Sequence of chain 2.A:
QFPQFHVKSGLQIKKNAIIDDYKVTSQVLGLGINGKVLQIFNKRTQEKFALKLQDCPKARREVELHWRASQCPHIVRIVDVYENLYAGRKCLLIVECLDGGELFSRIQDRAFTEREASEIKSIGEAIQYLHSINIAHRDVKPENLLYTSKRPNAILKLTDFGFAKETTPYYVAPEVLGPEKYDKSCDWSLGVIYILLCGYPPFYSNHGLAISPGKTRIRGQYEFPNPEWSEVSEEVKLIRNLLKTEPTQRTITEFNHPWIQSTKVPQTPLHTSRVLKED

The small molecule below binds the protein below.
Small molecule (SMILES): CN[C@@H]1C[C@H]2O[C@@](C)([C@@H]1OC)n1c3ccccc3c3c4c(c5c6ccccc6n2c5c31)C(=O)NC4

Binding-site contacts:
Ligand atom C17 contacts residue VAL78 of chain 2.A at 3.7 Å (hydrophobic).
Ligand atom C16 contacts residue VAL78 of chain 2.A at 3.8 Å (hydrophobic).
Ligand atom C1 contacts residue LEU70 of chain 2.A at 3.7 Å (hydrophobic).
Ligand atom C9 contacts residue VAL118 of chain 2.A at 3.8 Å (hydrophobic).
Ligand atom C6 contacts residue LEU193 of chain 2.A at 3.6 Å (hydrophobic).
Ligand atom O4 contacts residue GLY71 of chain 2.A at 3.7 Å.
Ligand atom C26 contacts residue GLY71 of chain 2.A at 3.9 Å.
Ligand atom O5 contacts residue LEU141 of chain 2.A at 2.5 Å (h-bond).
Ligand atom C15 contacts residue ASP207 of chain 2.A at 3.4 Å.
Ligand atom C5 contacts residue LEU70 of chain 2.A at 3.8 Å (hydrophobic).
Ligand atom C14 contacts residue ASP207 of chain 2.A at 3.4 Å.
Ligand atom O6 contacts residue LEU193 of chain 2.A at 3.8 Å.
Ligand atom C10 contacts residue ALA91 of chain 2.A at 3.8 Å (hydrophobic).
Ligand atom C28 contacts residue GLU190 of chain 2.A at 3.4 Å.
Ligand atom C9 contacts residue GLU139 of chain 2.A at 3.8 Å.
Ligand atom O5 contacts residue CYS140 of chain 2.A at 3.5 Å.
Ligand atom C24 contacts residue LEU70 of chain 2.A at 3.8 Å (hydrophobic).
Ligand atom C19 contacts residue LEU193 of chain 2.A at 3.8 Å (hydrophobic).
Ligand atom O4 contacts residue LEU70 of chain 2.A at 3.7 Å.
Ligand atom C27 contacts residue GLU190 of chain 2.A at 3.8 Å.
Ligand atom C3 contacts residue LEU141 of chain 2.A at 3.5 Å (hydrophobic).
Ligand atom N1 contacts residue LEU141 of chain 2.A at 3.6 Å.
Ligand atom C8 contacts residue LEU141 of chain 2.A at 3.3 Å (hydrophobic).
Ligand atom C9 contacts residue ALA91 of chain 2.A at 3.5 Å (hydrophobic).
Ligand atom N1 contacts residue GLU139 of chain 2.A at 2.9 Å (salt-bridge).
Ligand atom C14 contacts residue MSE138 of chain 2.A at 3.5 Å.
Ligand atom C13 contacts residue MSE138 of chain 2.A at 3.3 Å.
Ligand atom C16 contacts residue ASP207 of chain 2.A at 3.8 Å.
Ligand atom C5 contacts residue LEU193 of chain 2.A at 3.7 Å (hydrophobic).
Ligand atom N1 contacts residue ALA91 of chain 2.A at 3.4 Å.
Ligand atom C27 contacts residue THR206 of chain 2.A at 2.9 Å.
Ligand atom N4 contacts residue GLU190 of chain 2.A at 3.6 Å.
Ligand atom C8 contacts residue GLU139 of chain 2.A at 3.8 Å.
Ligand atom C26 contacts residue VAL78 of chain 2.A at 3.7 Å (hydrophobic).
Ligand atom C4 contacts residue LEU141 of chain 2.A at 3.0 Å (hydrophobic).
Ligand atom C26 contacts residue LEU72 of chain 2.A at 3.6 Å (hydrophobic).
Ligand atom C25 contacts residue LEU70 of chain 2.A at 3.0 Å (hydrophobic).
Ligand atom C26 contacts residue GLY73 of chain 2.A at 3.4 Å.
Ligand atom C27 contacts residue ASN191 of chain 2.A at 3.5 Å.
Ligand atom C8 contacts residue ALA91 of chain 2.A at 3.6 Å (hydrophobic).